Binding-site contacts:
Ligand atom O2G contacts residue MG1 of chain 1.C at 2.1 Å.
Ligand atom O1G contacts residue GLN61 of chain 1.A at 3.2 Å (h-bond).
Ligand atom O6 contacts residue ASP119 of chain 1.A at 3.6 Å (salt-bridge).
Ligand atom O1A contacts residue GLY15 of chain 1.A at 3.4 Å.
Ligand atom O4' contacts residue LYS117 of chain 1.A at 3.4 Å (salt-bridge).
Ligand atom O2B contacts residue SER17 of chain 1.A at 3.0 Å (h-bond).
Ligand atom N1 contacts residue ASP119 of chain 1.A at 2.8 Å (salt-bridge).
Ligand atom O2' contacts residue ASP30 of chain 1.A at 3.2 Å.
Ligand atom PG contacts residue MG1 of chain 1.C at 3.3 Å.
Ligand atom O1G contacts residue PRO34 of chain 1.A at 3.4 Å.
Ligand atom C6 contacts residue ASP119 of chain 1.A at 3.6 Å.
Ligand atom O6 contacts residue LYS147 of chain 1.A at 3.5 Å (salt-bridge).
Ligand atom O1A contacts residue SER17 of chain 1.A at 3.5 Å (h-bond).
Ligand atom N3B contacts residue MG1 of chain 1.C at 3.5 Å.
Ligand atom O1B contacts residue GLY15 of chain 1.A at 3.1 Å (h-bond).
Ligand atom O2' contacts residue PHE28 of chain 1.A at 3.1 Å.
Ligand atom N3B contacts residue GLY13 of chain 1.A at 3.1 Å (h-bond).
Ligand atom C2' contacts residue VAL29 of chain 1.A at 3.5 Å (hydrophobic).
Ligand atom O6 contacts residue ASN116 of chain 1.A at 3.2 Å (h-bond).
Ligand atom C8 contacts residue ALA18 of chain 1.A at 3.4 Å (hydrophobic).
Ligand atom O3' contacts residue ASP30 of chain 1.A at 3.5 Å (salt-bridge).
Ligand atom O1B contacts residue GLY13 of chain 1.A at 3.5 Å (h-bond).
Ligand atom O3G contacts residue GLY12 of chain 1.A at 3.4 Å.
Ligand atom O1B contacts residue LYS16 of chain 1.A at 2.8 Å (salt-bridge).
Ligand atom O1B contacts residue VAL14 of chain 1.A at 3.3 Å (h-bond).
Ligand atom O3A contacts residue GLY15 of chain 1.A at 3.2 Å (h-bond).
Ligand atom O2' contacts residue VAL29 of chain 1.A at 2.7 Å (h-bond).
Ligand atom O6 contacts residue SER145 of chain 1.A at 3.5 Å.
Ligand atom O6 contacts residue ALA146 of chain 1.A at 2.8 Å (h-bond).
Ligand atom N2 contacts residue ASP119 of chain 1.A at 2.9 Å (salt-bridge).
Ligand atom O3G contacts residue LYS16 of chain 1.A at 2.6 Å (salt-bridge).
Ligand atom O2B contacts residue LYS16 of chain 1.A at 3.5 Å (salt-bridge).
Ligand atom O6 contacts residue LYS117 of chain 1.A at 3.5 Å (salt-bridge).
Ligand atom O2G contacts residue THR35 of chain 1.A at 3.0 Å (h-bond).
Ligand atom O1A contacts residue ALA18 of chain 1.A at 2.8 Å (h-bond).
Ligand atom N7 contacts residue ALA18 of chain 1.A at 3.5 Å.
Ligand atom O2B contacts residue MG1 of chain 1.C at 2.1 Å.
Ligand atom N7 contacts residue ASN116 of chain 1.A at 3.2 Å (h-bond).
Ligand atom PB contacts residue MG1 of chain 1.C at 3.3 Å.
Ligand atom O3G contacts residue GLY60 of chain 1.A at 2.7 Å (h-bond).

Sequence of chain 1.A:
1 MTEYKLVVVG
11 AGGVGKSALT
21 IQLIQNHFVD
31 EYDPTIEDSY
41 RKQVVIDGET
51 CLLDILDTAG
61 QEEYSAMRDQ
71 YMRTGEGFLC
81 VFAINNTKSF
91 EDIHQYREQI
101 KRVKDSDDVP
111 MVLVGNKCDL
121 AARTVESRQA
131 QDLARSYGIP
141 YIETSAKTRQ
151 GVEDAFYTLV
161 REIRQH

The protein below binds the small molecule below.
Small molecule (SMILES): Nc1nc2c(ncn2[C@@H]2O[C@H](CO[P](=O)(O)O[P](=O)(O)NP(=O)(O)O)[C@@H](O)[C@H]2O)c(=O)[nH]1